Sequence of chain 12.A:
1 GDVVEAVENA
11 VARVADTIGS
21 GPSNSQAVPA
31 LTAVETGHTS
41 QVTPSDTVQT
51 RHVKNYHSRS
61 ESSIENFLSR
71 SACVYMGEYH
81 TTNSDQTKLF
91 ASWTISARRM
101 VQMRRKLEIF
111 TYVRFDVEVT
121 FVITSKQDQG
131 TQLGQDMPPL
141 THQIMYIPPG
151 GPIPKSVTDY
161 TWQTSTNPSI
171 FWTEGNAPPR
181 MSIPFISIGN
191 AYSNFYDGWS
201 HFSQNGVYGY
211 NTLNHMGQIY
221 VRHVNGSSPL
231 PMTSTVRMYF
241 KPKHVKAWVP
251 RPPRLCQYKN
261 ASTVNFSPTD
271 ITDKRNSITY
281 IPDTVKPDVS

This protein binds this small molecule.
Small molecule (SMILES): NCCCCCCCCCCCC(=O)O

Binding-site contacts:
Ligand atom C9 contacts residue PHE115 of chain 12.A at 4.1 Å (hydrophobic).
Ligand atom C2 contacts residue TYR146 of chain 12.A at 3.9 Å (hydrophobic).
Ligand atom C contacts residue ASN194 of chain 12.A at 4.0 Å.
Ligand atom O contacts residue ASN194 of chain 12.A at 3.0 Å (h-bond).
Ligand atom C7 contacts residue VAL117 of chain 12.A at 4.3 Å (hydrophobic).
Ligand atom C4 contacts residue ILE183 of chain 12.A at 4.2 Å (hydrophobic).
Ligand atom O contacts residue VAL113 of chain 12.A at 4.0 Å.
Ligand atom O contacts residue TYR192 of chain 12.A at 3.9 Å.
Ligand atom C8 contacts residue MET216 of chain 12.A at 3.9 Å (hydrophobic).
Ligand atom CA2 contacts residue PHE115 of chain 12.A at 4.3 Å (hydrophobic).
Ligand atom O contacts residue LEU107 of chain 12.A at 4.4 Å.
Ligand atom C5 contacts residue ILE183 of chain 12.A at 4.4 Å (hydrophobic).
Ligand atom C4 contacts residue ILE95 of chain 12.A at 4.0 Å (hydrophobic).
Ligand atom C1 contacts residue ILE183 of chain 12.A at 4.2 Å (hydrophobic).
Ligand atom C6 contacts residue ILE95 of chain 12.A at 4.1 Å (hydrophobic).
Ligand atom N contacts residue ILE219 of chain 12.A at 4.0 Å.
Ligand atom C2 contacts residue ILE183 of chain 12.A at 4.2 Å (hydrophobic).
Ligand atom OXT contacts residue ASN194 of chain 12.A at 4.3 Å.
Ligand atom C9 contacts residue TYR192 of chain 12.A at 4.1 Å (hydrophobic).
Ligand atom C1 contacts residue VAL119 of chain 12.A at 4.2 Å (hydrophobic).
Ligand atom C5 contacts residue PHE240 of chain 12.A at 4.1 Å (hydrophobic).
Ligand atom C7 contacts residue PHE240 of chain 12.A at 3.9 Å (hydrophobic).
Ligand atom C2 contacts residue ILE95 of chain 12.A at 3.8 Å (hydrophobic).
Ligand atom C9 contacts residue PHE240 of chain 12.A at 4.1 Å (hydrophobic).
Ligand atom C10 contacts residue TYR192 of chain 12.A at 4.3 Å (hydrophobic).
Ligand atom C7 contacts residue ILE95 of chain 12.A at 4.3 Å (hydrophobic).
Ligand atom N contacts residue MET181 of chain 12.A at 3.9 Å.
Ligand atom OXT contacts residue TYR210 of chain 12.A at 3.0 Å (h-bond).
Ligand atom C10 contacts residue MET216 of chain 12.A at 3.6 Å (hydrophobic).
Ligand atom C6 contacts residue TYR192 of chain 12.A at 4.4 Å (hydrophobic).
Ligand atom C3 contacts residue ILE95 of chain 12.A at 4.2 Å (hydrophobic).
Ligand atom C8 contacts residue TYR192 of chain 12.A at 3.6 Å (hydrophobic).
Ligand atom N contacts residue TYR146 of chain 12.A at 4.1 Å.
Ligand atom C3 contacts residue ILE183 of chain 12.A at 3.7 Å (hydrophobic).
Ligand atom C1 contacts residue ILE219 of chain 12.A at 4.1 Å (hydrophobic).
Ligand atom C7 contacts residue TYR192 of chain 12.A at 4.4 Å (hydrophobic).
Ligand atom OXT contacts residue MET216 of chain 12.A at 4.2 Å.
Ligand atom C5 contacts residue ILE95 of chain 12.A at 3.8 Å (hydrophobic).
Ligand atom C contacts residue TYR192 of chain 12.A at 4.2 Å (hydrophobic).
Ligand atom C contacts residue TYR210 of chain 12.A at 4.1 Å (hydrophobic).